Sequence of chain 1.A:
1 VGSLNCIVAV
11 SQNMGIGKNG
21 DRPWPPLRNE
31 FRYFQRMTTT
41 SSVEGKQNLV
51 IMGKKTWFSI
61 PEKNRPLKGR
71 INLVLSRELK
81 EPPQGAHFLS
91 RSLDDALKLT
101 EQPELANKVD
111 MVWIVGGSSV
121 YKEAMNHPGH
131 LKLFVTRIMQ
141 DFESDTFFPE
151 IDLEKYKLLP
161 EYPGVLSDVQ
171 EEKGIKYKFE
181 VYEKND

Binding-site contacts:
Ligand atom O5' contacts residue ARG22 of chain 1.A at 3.2 Å (salt-bridge).
Ligand atom C2 contacts residue VAL8 of chain 1.A at 3.9 Å (hydrophobic).
Ligand atom N3 contacts residue ILE7 of chain 1.A at 3.8 Å.
Ligand atom C4' contacts residue SER59 of chain 1.A at 3.3 Å.
Ligand atom C6' contacts residue SER59 of chain 1.A at 3.8 Å.
Ligand atom C5M contacts residue VAL115 of chain 1.A at 3.3 Å (hydrophobic).
Ligand atom C5' contacts residue SER59 of chain 1.A at 3.6 Å.
Ligand atom C3' contacts residue SER59 of chain 1.A at 3.6 Å.
Ligand atom C4A contacts residue PHE34 of chain 1.A at 3.6 Å (hydrophobic).
Ligand atom C5' contacts residue ARG22 of chain 1.A at 3.8 Å.
Ligand atom C2 contacts residue PHE34 of chain 1.A at 3.7 Å (hydrophobic).
Ligand atom N2 contacts residue VAL8 of chain 1.A at 3.5 Å.
Ligand atom C4 contacts residue PHE34 of chain 1.A at 3.5 Å (hydrophobic).
Ligand atom C51 contacts residue GLY20 of chain 1.A at 3.6 Å.
Ligand atom N4 contacts residue VAL115 of chain 1.A at 3.2 Å (h-bond).
Ligand atom C21 contacts residue PRO61 of chain 1.A at 3.5 Å (hydrophobic).
Ligand atom C2 contacts residue ALA9 of chain 1.A at 3.8 Å (hydrophobic).
Ligand atom N4 contacts residue ILE7 of chain 1.A at 3.0 Å (h-bond).
Ligand atom O5' contacts residue ASP21 of chain 1.A at 3.5 Å.
Ligand atom C21 contacts residue PHE31 of chain 1.A at 3.6 Å (hydrophobic).
Ligand atom C51 contacts residue SER59 of chain 1.A at 3.8 Å.
Ligand atom N3 contacts residue VAL8 of chain 1.A at 3.4 Å.
Ligand atom N2 contacts residue ALA9 of chain 1.A at 3.6 Å (h-bond).
Ligand atom O5' contacts residue GLY20 of chain 1.A at 3.4 Å (h-bond).
Ligand atom N1 contacts residue GLU30 of chain 1.A at 3.0 Å (salt-bridge).
Ligand atom N4 contacts residue PHE34 of chain 1.A at 3.8 Å.
Ligand atom N3 contacts residue ALA9 of chain 1.A at 3.6 Å.
Ligand atom C2 contacts residue GLU30 of chain 1.A at 3.7 Å.
Ligand atom N1 contacts residue PHE34 of chain 1.A at 3.8 Å.
Ligand atom N2 contacts residue GLU30 of chain 1.A at 2.7 Å (salt-bridge).
Ligand atom N4 contacts residue VAL8 of chain 1.A at 3.9 Å.
Ligand atom C21 contacts residue ASN64 of chain 1.A at 3.4 Å.
Ligand atom C3' contacts residue PRO61 of chain 1.A at 3.5 Å (hydrophobic).
Ligand atom O2' contacts residue PHE31 of chain 1.A at 3.8 Å.
Ligand atom N2 contacts residue THR136 of chain 1.A at 3.7 Å.
Ligand atom N4 contacts residue TYR121 of chain 1.A at 3.5 Å (h-bond).
Ligand atom N3 contacts residue PHE34 of chain 1.A at 3.6 Å.
Ligand atom C8A contacts residue PHE34 of chain 1.A at 3.8 Å (hydrophobic).
Ligand atom C51 contacts residue ARG22 of chain 1.A at 3.9 Å.
Ligand atom C4' contacts residue ARG22 of chain 1.A at 3.9 Å.

A small-molecule ligand and the protein it binds are described below.
Small molecule (SMILES): COc1ccc(OC)c(Cc2cnc3nc(N)nc(N)c3c2C)c1